Sequence of chain 3.C:
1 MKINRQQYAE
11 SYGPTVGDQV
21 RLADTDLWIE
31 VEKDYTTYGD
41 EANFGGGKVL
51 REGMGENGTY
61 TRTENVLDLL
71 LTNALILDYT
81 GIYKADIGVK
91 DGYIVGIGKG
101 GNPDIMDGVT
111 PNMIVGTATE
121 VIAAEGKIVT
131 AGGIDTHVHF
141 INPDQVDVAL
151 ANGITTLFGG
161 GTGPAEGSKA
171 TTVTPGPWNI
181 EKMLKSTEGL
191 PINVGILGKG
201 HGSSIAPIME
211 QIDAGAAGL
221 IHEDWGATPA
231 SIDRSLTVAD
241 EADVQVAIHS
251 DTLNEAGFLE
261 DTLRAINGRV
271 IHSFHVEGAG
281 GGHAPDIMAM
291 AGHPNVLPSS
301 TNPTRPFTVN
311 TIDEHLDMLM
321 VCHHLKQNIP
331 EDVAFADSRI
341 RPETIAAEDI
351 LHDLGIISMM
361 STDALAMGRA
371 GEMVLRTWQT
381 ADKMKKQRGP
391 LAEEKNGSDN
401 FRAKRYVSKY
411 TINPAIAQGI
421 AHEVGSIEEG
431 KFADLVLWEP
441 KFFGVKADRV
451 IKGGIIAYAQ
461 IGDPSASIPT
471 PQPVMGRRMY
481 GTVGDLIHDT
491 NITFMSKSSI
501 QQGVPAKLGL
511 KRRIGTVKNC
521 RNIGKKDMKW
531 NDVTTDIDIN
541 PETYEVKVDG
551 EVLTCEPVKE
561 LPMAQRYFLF

The small molecule below binds the protein below.
Small molecule (SMILES): CN(C)C(=S)S

Sequence of chain 2.A:
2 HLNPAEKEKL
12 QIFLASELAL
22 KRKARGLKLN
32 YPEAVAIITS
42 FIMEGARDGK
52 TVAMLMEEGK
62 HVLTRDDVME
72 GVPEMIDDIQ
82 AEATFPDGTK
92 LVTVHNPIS

Binding-site contacts:
Ligand atom C contacts residue GLN81 of chain 2.A at 4.5 Å.
Ligand atom C1 contacts residue THR470 of chain 2.C at 3.8 Å.
Ligand atom S contacts residue THR470 of chain 2.C at 4.3 Å.
Ligand atom N contacts residue THR470 of chain 2.C at 3.7 Å.
Ligand atom C2 contacts residue THR470 of chain 2.C at 3.6 Å.
Ligand atom S contacts residue CYS322 of chain 3.C at 2.1 Å (h-bond).
Ligand atom S1 contacts residue GLN81 of chain 2.A at 3.3 Å (h-bond).
Ligand atom S1 contacts residue ILE468 of chain 2.C at 4.3 Å.
Ligand atom S1 contacts residue VAL321 of chain 3.C at 3.8 Å.
Ligand atom C contacts residue CYS322 of chain 3.C at 3.2 Å (hydrophobic).
Ligand atom S contacts residue ILE468 of chain 2.C at 3.6 Å.
Ligand atom S1 contacts residue THR470 of chain 2.C at 4.2 Å.
Ligand atom C contacts residue THR470 of chain 2.C at 3.8 Å.
Ligand atom C contacts residue ILE468 of chain 2.C at 4.2 Å (hydrophobic).
Ligand atom N contacts residue CYS322 of chain 3.C at 4.5 Å.
Ligand atom S1 contacts residue CYS322 of chain 3.C at 3.3 Å (h-bond).

Sequence of chain 2.C:
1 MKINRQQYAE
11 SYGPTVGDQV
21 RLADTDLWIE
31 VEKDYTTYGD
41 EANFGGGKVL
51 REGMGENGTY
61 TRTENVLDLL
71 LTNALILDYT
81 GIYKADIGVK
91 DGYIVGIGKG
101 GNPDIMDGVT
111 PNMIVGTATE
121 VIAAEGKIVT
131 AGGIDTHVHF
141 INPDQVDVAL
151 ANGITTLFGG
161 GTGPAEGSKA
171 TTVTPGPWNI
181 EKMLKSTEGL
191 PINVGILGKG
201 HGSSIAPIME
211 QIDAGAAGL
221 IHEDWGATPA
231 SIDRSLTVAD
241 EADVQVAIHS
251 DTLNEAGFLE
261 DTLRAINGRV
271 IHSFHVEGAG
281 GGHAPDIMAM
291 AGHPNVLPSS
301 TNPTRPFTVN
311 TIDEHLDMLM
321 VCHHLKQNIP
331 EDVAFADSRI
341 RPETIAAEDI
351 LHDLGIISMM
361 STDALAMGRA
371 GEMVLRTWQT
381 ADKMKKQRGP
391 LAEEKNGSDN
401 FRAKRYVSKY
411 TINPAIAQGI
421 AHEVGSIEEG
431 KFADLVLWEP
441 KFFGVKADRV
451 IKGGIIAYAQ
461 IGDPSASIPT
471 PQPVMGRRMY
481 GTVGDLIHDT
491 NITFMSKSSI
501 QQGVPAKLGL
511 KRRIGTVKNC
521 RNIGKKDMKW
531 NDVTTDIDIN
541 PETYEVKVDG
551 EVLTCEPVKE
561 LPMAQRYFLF